This small molecule binds to this protein.
Small molecule (SMILES): Nc1ncnc2c1ncn2[C@@H]1O[C@H](CO[P](=O)(O)OC(=O)[C@@H](N)Cc2c[nH]c3ccccc23)[C@@H](O)[C@H]1O

Sequence of chain 1.B:
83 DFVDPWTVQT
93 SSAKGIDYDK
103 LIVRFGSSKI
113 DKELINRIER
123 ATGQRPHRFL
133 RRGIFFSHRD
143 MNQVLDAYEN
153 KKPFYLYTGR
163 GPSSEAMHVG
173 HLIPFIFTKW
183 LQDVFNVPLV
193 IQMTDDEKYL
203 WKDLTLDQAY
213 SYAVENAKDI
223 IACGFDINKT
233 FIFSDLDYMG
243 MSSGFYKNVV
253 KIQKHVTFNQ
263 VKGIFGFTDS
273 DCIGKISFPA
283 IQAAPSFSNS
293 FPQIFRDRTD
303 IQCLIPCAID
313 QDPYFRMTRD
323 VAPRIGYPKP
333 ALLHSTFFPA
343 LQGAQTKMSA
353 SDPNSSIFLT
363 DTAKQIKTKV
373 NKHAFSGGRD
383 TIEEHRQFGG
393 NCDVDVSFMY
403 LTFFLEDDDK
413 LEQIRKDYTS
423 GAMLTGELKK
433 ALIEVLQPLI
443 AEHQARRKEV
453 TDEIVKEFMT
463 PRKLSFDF

Binding-site contacts:
Ligand atom O2' contacts residue ASP312 of chain 1.B at 2.7 Å (salt-bridge).
Ligand atom CD2 contacts residue GLY161 of chain 1.B at 3.4 Å.
Ligand atom N7 contacts residue LYS349 of chain 1.B at 2.9 Å (salt-bridge).
Ligand atom NH3 contacts residue GLN284 of chain 1.B at 2.8 Å (h-bond).
Ligand atom O contacts residue GLY163 of chain 1.B at 3.4 Å (h-bond).
Ligand atom C8 contacts residue HIS173 of chain 1.B at 3.5 Å.
Ligand atom N1 contacts residue PHE340 of chain 1.B at 2.8 Å (h-bond).
Ligand atom CE2 contacts residue GLN284 of chain 1.B at 3.6 Å.
Ligand atom O4' contacts residue PRO176 of chain 1.B at 3.5 Å.
Ligand atom CZ2 contacts residue PHE317 of chain 1.B at 3.5 Å (hydrophobic).
Ligand atom N3 contacts residue ALA310 of chain 1.B at 3.6 Å.
Ligand atom CE3 contacts residue GLY161 of chain 1.B at 3.4 Å.
Ligand atom O1P contacts residue ARG162 of chain 1.B at 3.0 Å (salt-bridge).
Ligand atom CD1 contacts residue GLN284 of chain 1.B at 3.4 Å.
Ligand atom N3 contacts residue GLY172 of chain 1.B at 3.3 Å (h-bond).
Ligand atom C8 contacts residue MG1 of chain 1.G at 3.5 Å.
Ligand atom CB contacts residue GLY163 of chain 1.B at 3.6 Å.
Ligand atom NE1 contacts residue TYR159 of chain 1.B at 2.9 Å (h-bond).
Ligand atom CD1 contacts residue GLN194 of chain 1.B at 3.2 Å.
Ligand atom O2' contacts residue ALA310 of chain 1.B at 3.0 Å.
Ligand atom CB contacts residue ARG162 of chain 1.B at 3.5 Å.
Ligand atom N6 contacts residue PHE340 of chain 1.B at 3.0 Å (h-bond).
Ligand atom C2 contacts residue GLY172 of chain 1.B at 3.3 Å.
Ligand atom NE1 contacts residue GLN284 of chain 1.B at 3.5 Å.
Ligand atom CZ2 contacts residue THR160 of chain 1.B at 3.6 Å.
Ligand atom C2 contacts residue PHE340 of chain 1.B at 3.6 Å (hydrophobic).
Ligand atom NH3 contacts residue GLN313 of chain 1.B at 3.5 Å (h-bond).
Ligand atom CZ2 contacts residue GLY161 of chain 1.B at 3.5 Å.
Ligand atom N6 contacts residue MET350 of chain 1.B at 2.9 Å (h-bond).
Ligand atom CH2 contacts residue GLY161 of chain 1.B at 3.5 Å.
Ligand atom CG contacts residue GLY161 of chain 1.B at 3.6 Å.
Ligand atom CE2 contacts residue GLY161 of chain 1.B at 3.5 Å.
Ligand atom O1P contacts residue GLY163 of chain 1.B at 2.9 Å (h-bond).
Ligand atom O3' contacts residue ALA310 of chain 1.B at 3.6 Å.
Ligand atom O4' contacts residue HIS173 of chain 1.B at 3.6 Å.
Ligand atom O2P contacts residue MG1 of chain 1.G at 2.7 Å.
Ligand atom CA contacts residue GLN313 of chain 1.B at 3.4 Å.
Ligand atom NH3 contacts residue GLU199 of chain 1.B at 2.9 Å (salt-bridge).
Ligand atom C contacts residue GLY163 of chain 1.B at 3.5 Å.
Ligand atom NE1 contacts residue GLN194 of chain 1.B at 3.2 Å (h-bond).